Sequence of chain 51.C:
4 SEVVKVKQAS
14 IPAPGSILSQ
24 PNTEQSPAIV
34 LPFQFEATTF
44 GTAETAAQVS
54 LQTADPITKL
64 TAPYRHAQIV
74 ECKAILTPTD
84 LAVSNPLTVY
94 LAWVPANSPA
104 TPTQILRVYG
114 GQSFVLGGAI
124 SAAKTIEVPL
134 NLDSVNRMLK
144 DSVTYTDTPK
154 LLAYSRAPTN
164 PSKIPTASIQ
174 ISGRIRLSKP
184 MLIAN

Binding-site contacts:
Ligand atom OP1 contacts residue LYS10 of chain 51.C at 4.3 Å.
Ligand atom O2' contacts residue GLU74 of chain 51.C at 3.2 Å.
Ligand atom O5' contacts residue LYS8 of chain 51.C at 4.5 Å.
Ligand atom O3' contacts residue LYS8 of chain 51.C at 3.8 Å.
Ligand atom OP2 contacts residue LYS10 of chain 51.C at 2.9 Å.
Ligand atom P contacts residue LYS8 of chain 51.C at 3.0 Å.
Ligand atom C1' contacts residue GLU74 of chain 51.C at 3.8 Å.
Ligand atom O2' contacts residue LEU135 of chain 51.C at 4.3 Å.
Ligand atom OP1 contacts residue LYS8 of chain 51.C at 2.6 Å (salt-bridge).
Ligand atom O3' contacts residue ASN134 of chain 51.C at 4.2 Å.
Ligand atom C4' contacts residue GLU74 of chain 51.C at 3.9 Å.
Ligand atom OP1 contacts residue PRO132 of chain 51.C at 3.6 Å.
Ligand atom O2' contacts residue ASN134 of chain 51.C at 3.2 Å (h-bond).
Ligand atom O4' contacts residue GLU74 of chain 51.C at 3.7 Å.
Ligand atom OP1 contacts residue ASN134 of chain 51.C at 4.2 Å.
Ligand atom P contacts residue LYS10 of chain 51.C at 4.0 Å.
Ligand atom C2' contacts residue ASN134 of chain 51.C at 4.3 Å.
Ligand atom C2' contacts residue GLU74 of chain 51.C at 4.1 Å.
Ligand atom OP2 contacts residue LYS8 of chain 51.C at 2.9 Å (salt-bridge).

This small molecule binds to this protein.
Small molecule (SMILES): Nc1ccn([C@@H]2O[C@H](CO[P](=O)(O)O[C@H]3[C@@H](O)[C@H](n4ccc(N)nc4=O)O[C@@H]3CO[P](=O)(O)O[C@H]3[C@@H](O)[C@H](n4ccc(N)nc4=O)O[C@@H]3CO)[C@@H](O)[C@H]2O)c(=O)n1